Sequence of chain 2.A:
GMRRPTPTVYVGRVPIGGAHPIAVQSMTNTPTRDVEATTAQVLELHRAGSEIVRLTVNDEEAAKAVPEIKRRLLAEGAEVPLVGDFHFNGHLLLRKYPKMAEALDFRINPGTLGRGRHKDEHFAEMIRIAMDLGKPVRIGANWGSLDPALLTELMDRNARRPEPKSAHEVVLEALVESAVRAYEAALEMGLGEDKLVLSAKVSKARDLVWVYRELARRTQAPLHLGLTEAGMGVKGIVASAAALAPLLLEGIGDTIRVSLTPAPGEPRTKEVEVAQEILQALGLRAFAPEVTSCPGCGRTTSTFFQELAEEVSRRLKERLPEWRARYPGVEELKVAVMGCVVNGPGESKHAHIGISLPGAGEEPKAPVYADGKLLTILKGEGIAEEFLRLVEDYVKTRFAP

Sequence of chain 1.A:
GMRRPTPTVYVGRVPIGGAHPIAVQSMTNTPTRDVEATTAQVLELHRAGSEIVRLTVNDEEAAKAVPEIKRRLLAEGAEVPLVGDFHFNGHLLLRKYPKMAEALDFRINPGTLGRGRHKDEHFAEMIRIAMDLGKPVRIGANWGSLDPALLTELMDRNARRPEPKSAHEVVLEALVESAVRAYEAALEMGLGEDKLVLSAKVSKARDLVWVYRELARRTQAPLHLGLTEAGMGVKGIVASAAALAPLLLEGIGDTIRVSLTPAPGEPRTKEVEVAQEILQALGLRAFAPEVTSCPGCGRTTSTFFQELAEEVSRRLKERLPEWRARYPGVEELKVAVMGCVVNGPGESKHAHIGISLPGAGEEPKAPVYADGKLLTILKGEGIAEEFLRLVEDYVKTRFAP

Binding-site contacts:
Ligand atom O contacts residue ARG110 of chain 2.A at 3.6 Å (salt-bridge).
Ligand atom O2 contacts residue ARG260 of chain 2.A at 3.4 Å (salt-bridge).
Ligand atom P contacts residue ARG260 of chain 2.A at 3.6 Å.
Ligand atom C4 contacts residue SF41 of chain 1.C at 3.8 Å.
Ligand atom P contacts residue LYS204 of chain 2.A at 3.8 Å.
Ligand atom P contacts residue SER262 of chain 2.A at 3.5 Å.
Ligand atom O1 contacts residue GLU232 of chain 2.A at 3.4 Å (salt-bridge).
Ligand atom O7 contacts residue ARG56 of chain 2.A at 2.8 Å (salt-bridge).
Ligand atom C contacts residue ASP87 of chain 2.A at 3.6 Å.
Ligand atom O4 contacts residue ASN145 of chain 2.A at 2.9 Å (h-bond).
Ligand atom O1 contacts residue SF41 of chain 1.C at 1.9 Å.
Ligand atom C2 contacts residue ASP87 of chain 2.A at 3.7 Å.
Ligand atom O5 contacts residue ARG56 of chain 2.A at 3.7 Å.
Ligand atom O6 contacts residue ARG56 of chain 2.A at 2.8 Å (salt-bridge).
Ligand atom P1 contacts residue LYS204 of chain 2.A at 3.8 Å.
Ligand atom C4 contacts residue GLU232 of chain 2.A at 3.7 Å.
Ligand atom O3 contacts residue LYS204 of chain 2.A at 3.5 Å.
Ligand atom O3 contacts residue THR231 of chain 2.A at 3.5 Å (h-bond).
Ligand atom O3 contacts residue ASN145 of chain 2.A at 3.4 Å (h-bond).
Ligand atom O5 contacts residue ARG141 of chain 2.A at 2.8 Å (salt-bridge).
Ligand atom C contacts residue ASN346 of chain 1.A at 3.7 Å.
Ligand atom O1 contacts residue ASN346 of chain 1.A at 2.9 Å (h-bond).
Ligand atom C3 contacts residue SF41 of chain 1.C at 2.9 Å.
Ligand atom O8 contacts residue SER262 of chain 2.A at 2.7 Å (h-bond).
Ligand atom O6 contacts residue ARG110 of chain 2.A at 2.7 Å (salt-bridge).
Ligand atom C2 contacts residue MET29 of chain 2.A at 3.5 Å (hydrophobic).
Ligand atom P1 contacts residue ARG110 of chain 2.A at 3.6 Å.
Ligand atom P contacts residue THR231 of chain 2.A at 3.7 Å.
Ligand atom O7 contacts residue ARG260 of chain 2.A at 2.9 Å (salt-bridge).
Ligand atom C2 contacts residue SF41 of chain 1.C at 3.7 Å.
Ligand atom O4 contacts residue ARG110 of chain 2.A at 2.9 Å (salt-bridge).
Ligand atom C contacts residue HIS89 of chain 2.A at 3.4 Å.
Ligand atom C3 contacts residue ASN346 of chain 1.A at 3.3 Å.
Ligand atom C1 contacts residue SF41 of chain 1.C at 3.1 Å.
Ligand atom C contacts residue SF41 of chain 1.C at 3.6 Å.
Ligand atom O7 contacts residue LYS204 of chain 2.A at 3.1 Å (salt-bridge).
Ligand atom O5 contacts residue LYS204 of chain 2.A at 2.8 Å (salt-bridge).
Ligand atom O7 contacts residue SER262 of chain 2.A at 3.4 Å (h-bond).
Ligand atom O contacts residue ASN346 of chain 1.A at 2.9 Å (h-bond).
Ligand atom O8 contacts residue THR231 of chain 2.A at 2.7 Å (h-bond).

This small molecule binds to this protein.
Small molecule (SMILES): C[C+](CO)[C@H](O)COP(=O)(O)OP(=O)(O)O